Sequence of chain 1.A:
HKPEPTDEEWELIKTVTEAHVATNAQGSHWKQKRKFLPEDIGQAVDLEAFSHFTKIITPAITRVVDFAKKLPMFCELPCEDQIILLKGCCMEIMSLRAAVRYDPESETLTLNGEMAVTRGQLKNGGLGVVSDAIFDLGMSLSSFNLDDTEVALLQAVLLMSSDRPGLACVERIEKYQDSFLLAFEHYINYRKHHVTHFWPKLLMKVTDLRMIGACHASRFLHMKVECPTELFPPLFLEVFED

Binding-site contacts:
Ligand atom I1 contacts residue ILE67 of chain 1.A at 3.8 Å.
Ligand atom I2 contacts residue GLY135 of chain 1.A at 3.1 Å.
Ligand atom C13 contacts residue ASN122 of chain 1.A at 3.4 Å.
Ligand atom C3 contacts residue ASN122 of chain 1.A at 3.6 Å.
Ligand atom N contacts residue ASN122 of chain 1.A at 2.9 Å (h-bond).
Ligand atom O contacts residue ASN122 of chain 1.A at 3.7 Å.
Ligand atom O contacts residue ARG73 of chain 1.A at 3.5 Å (salt-bridge).
Ligand atom C11 contacts residue ALA108 of chain 1.A at 4.1 Å (hydrophobic).
Ligand atom C4 contacts residue PHE63 of chain 1.A at 4.1 Å (hydrophobic).
Ligand atom C contacts residue ARG107 of chain 1.A at 3.7 Å.
Ligand atom N contacts residue THR120 of chain 1.A at 3.5 Å (h-bond).
Ligand atom C contacts residue ASN122 of chain 1.A at 4.1 Å.
Ligand atom C1 contacts residue ASN122 of chain 1.A at 4.0 Å.
Ligand atom N contacts residue ALA108 of chain 1.A at 3.9 Å.
Ligand atom C10 contacts residue MET101 of chain 1.A at 3.9 Å (hydrophobic).
Ligand atom C13 contacts residue ALA70 of chain 1.A at 3.5 Å (hydrophobic).
Ligand atom C3 contacts residue ALA70 of chain 1.A at 4.0 Å (hydrophobic).
Ligand atom C12 contacts residue ILE67 of chain 1.A at 4.0 Å (hydrophobic).
Ligand atom C7 contacts residue LEU121 of chain 1.A at 3.9 Å (hydrophobic).
Ligand atom C8 contacts residue ILE67 of chain 1.A at 4.0 Å (hydrophobic).
Ligand atom O1 contacts residue HIS226 of chain 1.A at 2.9 Å (h-bond).
Ligand atom O contacts residue ARG111 of chain 1.A at 3.2 Å (salt-bridge).
Ligand atom C11 contacts residue MET104 of chain 1.A at 3.7 Å (hydrophobic).
Ligand atom OXT contacts residue ARG73 of chain 1.A at 3.5 Å (salt-bridge).
Ligand atom C10 contacts residue HIS226 of chain 1.A at 3.5 Å.
Ligand atom I3 contacts residue ALA108 of chain 1.A at 4.1 Å.
Ligand atom CA contacts residue ASN122 of chain 1.A at 3.9 Å.
Ligand atom C12 contacts residue MET101 of chain 1.A at 4.0 Å (hydrophobic).
Ligand atom OXT contacts residue ARG107 of chain 1.A at 3.2 Å.
Ligand atom N contacts residue LEU121 of chain 1.A at 3.2 Å.
Ligand atom O1 contacts residue MET233 of chain 1.A at 3.9 Å.
Ligand atom CA contacts residue MET104 of chain 1.A at 3.8 Å (hydrophobic).
Ligand atom O1 contacts residue PHE246 of chain 1.A at 3.5 Å.
Ligand atom C contacts residue ARG73 of chain 1.A at 3.8 Å.
Ligand atom C8 contacts residue HIS226 of chain 1.A at 3.6 Å.
Ligand atom O contacts residue ARG107 of chain 1.A at 3.9 Å.
Ligand atom C10 contacts residue ILE67 of chain 1.A at 3.6 Å (hydrophobic).
Ligand atom I1 contacts residue PHE63 of chain 1.A at 3.2 Å.
Ligand atom C11 contacts residue LEU121 of chain 1.A at 4.1 Å (hydrophobic).
Ligand atom C9 contacts residue LEU121 of chain 1.A at 3.8 Å (hydrophobic).

The small molecule below binds the protein below.
Small molecule (SMILES): N[C@@H](Cc1cc(I)c(Oc2ccc(O)c(I)c2)c(I)c1)C(=O)O